Binding-site contacts:
Ligand atom CM4 contacts residue PHE179 of chain 39.A at 3.5 Å (hydrophobic).
Ligand atom F2 contacts residue TYR142 of chain 39.A at 2.8 Å.
Ligand atom N3A contacts residue TYR144 of chain 39.A at 3.5 Å.
Ligand atom CM2 contacts residue ILE77 of chain 39.A at 3.1 Å (hydrophobic).
Ligand atom CM3 contacts residue ASN212 of chain 39.A at 3.4 Å.
Ligand atom C6B contacts residue ILE98 of chain 39.A at 3.7 Å (hydrophobic).
Ligand atom C1B contacts residue ILE98 of chain 39.A at 3.4 Å (hydrophobic).
Ligand atom O1A contacts residue PHE179 of chain 39.A at 3.3 Å.
Ligand atom F1 contacts residue ALA166 of chain 39.A at 3.6 Å.
Ligand atom F2 contacts residue MET143 of chain 39.A at 3.3 Å.
Ligand atom C4B contacts residue ILE98 of chain 39.A at 3.8 Å (hydrophobic).
Ligand atom CM6 contacts residue LEU181 of chain 39.A at 3.5 Å (hydrophobic).
Ligand atom C3A contacts residue PHE179 of chain 39.A at 3.1 Å (hydrophobic).
Ligand atom N2 contacts residue MET214 of chain 39.A at 3.8 Å.
Ligand atom N1A contacts residue LEU217 of chain 39.A at 3.3 Å.
Ligand atom F1 contacts residue PHE179 of chain 39.A at 3.8 Å.
Ligand atom C2B contacts residue ILE98 of chain 39.A at 3.7 Å (hydrophobic).
Ligand atom C4 contacts residue LEU100 of chain 39.A at 3.7 Å (hydrophobic).
Ligand atom F1 contacts residue TYR144 of chain 39.A at 3.3 Å.
Ligand atom C5B contacts residue LEU181 of chain 39.A at 3.5 Å (hydrophobic).
Ligand atom C5B contacts residue ILE98 of chain 39.A at 3.5 Å (hydrophobic).
Ligand atom O1A contacts residue LEU217 of chain 39.A at 3.0 Å.
Ligand atom F3 contacts residue VAL168 of chain 39.A at 3.0 Å.
Ligand atom F3 contacts residue TYR142 of chain 39.A at 3.8 Å.
Ligand atom F2 contacts residue ALA166 of chain 39.A at 3.5 Å.
Ligand atom O1 contacts residue MET214 of chain 39.A at 3.5 Å (h-bond).
Ligand atom N1A contacts residue PHE179 of chain 39.A at 3.6 Å.
Ligand atom N3A contacts residue PHE179 of chain 39.A at 3.4 Å.
Ligand atom O1B contacts residue ILE98 of chain 39.A at 3.3 Å.
Ligand atom F2 contacts residue TYR144 of chain 39.A at 3.0 Å.
Ligand atom C2A contacts residue PHE179 of chain 39.A at 3.6 Å (hydrophobic).
Ligand atom O1A contacts residue MET124 of chain 39.A at 3.2 Å.
Ligand atom CM2 contacts residue ILE122 of chain 39.A at 3.8 Å (hydrophobic).
Ligand atom CM6 contacts residue LEU184 of chain 39.A at 3.4 Å (hydrophobic).
Ligand atom F3 contacts residue PHE179 of chain 39.A at 3.0 Å.
Ligand atom C6B contacts residue LEU181 of chain 39.A at 3.3 Å (hydrophobic).
Ligand atom N1A contacts residue MET124 of chain 39.A at 3.5 Å.
Ligand atom C3A contacts residue LEU217 of chain 39.A at 3.6 Å (hydrophobic).
Ligand atom CM4 contacts residue TYR144 of chain 39.A at 3.9 Å (hydrophobic).
Ligand atom C4 contacts residue TYR190 of chain 39.A at 3.6 Å (hydrophobic).

This protein binds this small molecule.
Small molecule (SMILES): Cc1cc(CCCOc2c(C)cc(-c3noc(C(F)(F)F)n3)cc2C)on1

Sequence of chain 39.A:
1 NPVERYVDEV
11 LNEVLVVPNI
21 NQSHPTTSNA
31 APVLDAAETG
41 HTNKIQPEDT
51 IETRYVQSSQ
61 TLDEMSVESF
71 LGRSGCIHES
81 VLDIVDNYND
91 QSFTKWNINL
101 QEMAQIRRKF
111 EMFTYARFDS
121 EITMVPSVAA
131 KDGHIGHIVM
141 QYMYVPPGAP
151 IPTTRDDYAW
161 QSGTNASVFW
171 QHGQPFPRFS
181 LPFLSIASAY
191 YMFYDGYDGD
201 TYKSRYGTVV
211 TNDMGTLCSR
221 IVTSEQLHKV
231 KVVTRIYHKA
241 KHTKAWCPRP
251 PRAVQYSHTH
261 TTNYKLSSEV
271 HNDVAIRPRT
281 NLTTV